This protein binds this small molecule.
Small molecule (SMILES): CC(=O)N[C@H]1[C@H](O[C@H]2[C@H](O)[C@@H](NC(C)=O)CO[C@@H]2CO)O[C@H](CO)[C@@H](O)[C@@H]1O

Binding-site contacts:
Ligand atom C3 contacts residue ASN1134 of chain 1.B at 3.8 Å.
Ligand atom C7 contacts residue ASN1134 of chain 1.B at 3.6 Å.
Ligand atom C5 contacts residue ASN1134 of chain 1.B at 3.7 Å.
Ligand atom N2 contacts residue ASN1134 of chain 1.B at 3.0 Å (h-bond).
Ligand atom C1 contacts residue ASN1134 of chain 1.B at 1.4 Å.
Ligand atom C2 contacts residue ASN1134 of chain 1.B at 2.5 Å.
Ligand atom O7 contacts residue ASN1134 of chain 1.B at 3.8 Å.
Ligand atom C4 contacts residue ASN1134 of chain 1.B at 4.2 Å.
Ligand atom O5 contacts residue ASN1134 of chain 1.B at 2.3 Å (h-bond).

Sequence of chain 1.B:
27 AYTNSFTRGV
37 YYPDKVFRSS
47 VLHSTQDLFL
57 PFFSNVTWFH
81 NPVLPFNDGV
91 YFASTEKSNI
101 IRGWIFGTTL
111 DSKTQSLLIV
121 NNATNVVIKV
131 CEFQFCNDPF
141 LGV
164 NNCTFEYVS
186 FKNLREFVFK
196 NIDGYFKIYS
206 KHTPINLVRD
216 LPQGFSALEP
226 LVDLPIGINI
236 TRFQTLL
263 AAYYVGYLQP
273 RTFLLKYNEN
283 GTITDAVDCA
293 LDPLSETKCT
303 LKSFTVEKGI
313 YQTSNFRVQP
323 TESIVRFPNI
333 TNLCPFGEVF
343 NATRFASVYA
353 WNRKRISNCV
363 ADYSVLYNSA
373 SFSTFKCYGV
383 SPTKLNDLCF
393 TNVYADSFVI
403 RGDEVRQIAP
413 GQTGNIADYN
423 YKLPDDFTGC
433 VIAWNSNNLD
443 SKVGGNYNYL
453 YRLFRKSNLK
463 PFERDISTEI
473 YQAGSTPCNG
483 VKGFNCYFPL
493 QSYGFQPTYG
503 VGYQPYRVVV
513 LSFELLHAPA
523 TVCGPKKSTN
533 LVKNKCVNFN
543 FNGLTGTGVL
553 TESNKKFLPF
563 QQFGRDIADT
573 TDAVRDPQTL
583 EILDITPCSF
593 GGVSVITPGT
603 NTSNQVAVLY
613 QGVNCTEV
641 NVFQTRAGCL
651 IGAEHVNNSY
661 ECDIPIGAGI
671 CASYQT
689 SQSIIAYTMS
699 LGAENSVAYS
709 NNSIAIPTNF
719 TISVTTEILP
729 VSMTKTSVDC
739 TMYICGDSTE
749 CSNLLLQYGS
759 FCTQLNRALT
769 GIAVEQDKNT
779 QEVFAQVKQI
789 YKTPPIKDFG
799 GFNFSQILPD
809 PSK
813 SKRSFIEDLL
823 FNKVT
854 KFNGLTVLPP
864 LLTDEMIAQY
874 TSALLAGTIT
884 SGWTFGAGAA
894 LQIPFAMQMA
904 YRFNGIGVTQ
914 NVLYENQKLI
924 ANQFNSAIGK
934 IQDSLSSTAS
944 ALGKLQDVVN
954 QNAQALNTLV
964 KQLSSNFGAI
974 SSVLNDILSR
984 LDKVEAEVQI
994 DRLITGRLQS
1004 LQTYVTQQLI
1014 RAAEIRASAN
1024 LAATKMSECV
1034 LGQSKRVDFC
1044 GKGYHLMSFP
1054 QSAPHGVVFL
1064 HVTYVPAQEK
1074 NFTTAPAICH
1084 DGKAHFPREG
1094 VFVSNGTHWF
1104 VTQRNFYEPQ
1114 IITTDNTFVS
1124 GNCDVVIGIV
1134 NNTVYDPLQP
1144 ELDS